This protein binds this small molecule.
Small molecule (SMILES): CC(=O)N[C@@H]1[C@@H](O)[C@H](O)[C@@H](CO)O[C@H]1O

Binding-site contacts:
Ligand atom C5 contacts residue ASN153 of chain 1.A at 3.7 Å.
Ligand atom C3 contacts residue ASN153 of chain 1.A at 3.8 Å.
Ligand atom C4 contacts residue THR155 of chain 1.A at 4.4 Å.
Ligand atom O6 contacts residue VAL158 of chain 1.A at 4.0 Å.
Ligand atom C8 contacts residue THR155 of chain 1.A at 3.6 Å.
Ligand atom C5 contacts residue THR155 of chain 1.A at 4.4 Å.
Ligand atom C5 contacts residue ASN156 of chain 1.A at 3.4 Å.
Ligand atom C1 contacts residue THR155 of chain 1.A at 3.1 Å.
Ligand atom C6 contacts residue VAL158 of chain 1.A at 3.6 Å (hydrophobic).
Ligand atom N2 contacts residue THR155 of chain 1.A at 2.7 Å (h-bond).
Ligand atom C2 contacts residue THR155 of chain 1.A at 3.2 Å.
Ligand atom C2 contacts residue ASN156 of chain 1.A at 4.0 Å.
Ligand atom C5 contacts residue VAL158 of chain 1.A at 4.2 Å (hydrophobic).
Ligand atom O4 contacts residue ASN156 of chain 1.A at 4.0 Å.
Ligand atom O7 contacts residue ASN153 of chain 1.A at 3.0 Å (h-bond).
Ligand atom O5 contacts residue ASN153 of chain 1.A at 2.4 Å (h-bond).
Ligand atom C7 contacts residue ASN153 of chain 1.A at 3.1 Å.
Ligand atom O5 contacts residue ASN156 of chain 1.A at 3.9 Å.
Ligand atom N2 contacts residue ASN153 of chain 1.A at 2.9 Å (h-bond).
Ligand atom C4 contacts residue ASN153 of chain 1.A at 4.2 Å.
Ligand atom C2 contacts residue ASN153 of chain 1.A at 2.4 Å.
Ligand atom C8 contacts residue ASN153 of chain 1.A at 4.3 Å.
Ligand atom C8 contacts residue ALA154 of chain 1.A at 3.6 Å (hydrophobic).
Ligand atom C1 contacts residue ASN156 of chain 1.A at 3.5 Å.
Ligand atom C3 contacts residue ASN156 of chain 1.A at 3.4 Å.
Ligand atom O3 contacts residue THR155 of chain 1.A at 4.1 Å.
Ligand atom C1 contacts residue ASN153 of chain 1.A at 1.4 Å.
Ligand atom C7 contacts residue THR155 of chain 1.A at 3.8 Å.
Ligand atom O7 contacts residue GLU185 of chain 1.A at 4.2 Å.
Ligand atom C5 contacts residue VAL202 of chain 1.A at 4.5 Å (hydrophobic).
Ligand atom C4 contacts residue ASN156 of chain 1.A at 3.8 Å.
Ligand atom C3 contacts residue THR155 of chain 1.A at 3.3 Å.
Ligand atom O5 contacts residue VAL158 of chain 1.A at 3.7 Å.
Ligand atom C6 contacts residue VAL202 of chain 1.A at 3.9 Å (hydrophobic).
Ligand atom O5 contacts residue THR155 of chain 1.A at 4.3 Å.
Ligand atom N2 contacts residue ASN156 of chain 1.A at 4.3 Å.

Sequence of chain 1.A:
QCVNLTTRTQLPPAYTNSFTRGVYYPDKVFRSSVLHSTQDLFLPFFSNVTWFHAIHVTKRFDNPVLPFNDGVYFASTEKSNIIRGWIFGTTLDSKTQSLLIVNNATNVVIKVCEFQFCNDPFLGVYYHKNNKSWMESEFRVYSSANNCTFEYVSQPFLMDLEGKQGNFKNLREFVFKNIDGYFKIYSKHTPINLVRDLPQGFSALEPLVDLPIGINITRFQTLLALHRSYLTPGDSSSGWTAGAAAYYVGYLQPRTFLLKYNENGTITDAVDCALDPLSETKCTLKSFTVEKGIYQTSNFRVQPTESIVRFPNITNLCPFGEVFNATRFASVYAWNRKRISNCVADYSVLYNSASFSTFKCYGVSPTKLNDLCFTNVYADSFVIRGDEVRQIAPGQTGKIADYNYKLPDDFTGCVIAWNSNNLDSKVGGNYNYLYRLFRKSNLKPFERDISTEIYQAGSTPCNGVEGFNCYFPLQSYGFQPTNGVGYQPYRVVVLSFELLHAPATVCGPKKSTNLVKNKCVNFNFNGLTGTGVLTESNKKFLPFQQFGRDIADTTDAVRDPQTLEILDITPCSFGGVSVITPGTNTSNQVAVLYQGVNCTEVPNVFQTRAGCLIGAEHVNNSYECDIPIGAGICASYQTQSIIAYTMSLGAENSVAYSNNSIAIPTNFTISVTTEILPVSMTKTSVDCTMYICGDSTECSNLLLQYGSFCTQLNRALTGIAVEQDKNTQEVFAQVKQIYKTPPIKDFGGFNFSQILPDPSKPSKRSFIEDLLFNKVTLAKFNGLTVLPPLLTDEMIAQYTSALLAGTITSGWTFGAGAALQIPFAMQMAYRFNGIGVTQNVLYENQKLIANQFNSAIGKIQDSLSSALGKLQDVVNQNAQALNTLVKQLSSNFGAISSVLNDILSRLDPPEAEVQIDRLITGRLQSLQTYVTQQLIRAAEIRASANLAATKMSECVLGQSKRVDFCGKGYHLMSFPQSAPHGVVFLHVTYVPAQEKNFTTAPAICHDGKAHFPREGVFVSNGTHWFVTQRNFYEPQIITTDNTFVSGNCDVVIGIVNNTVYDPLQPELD